Sequence of chain 1.B:
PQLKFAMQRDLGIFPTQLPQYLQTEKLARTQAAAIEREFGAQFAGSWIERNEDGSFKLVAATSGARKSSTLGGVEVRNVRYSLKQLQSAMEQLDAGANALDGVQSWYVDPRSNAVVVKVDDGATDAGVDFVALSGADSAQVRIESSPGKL

Sequence of chain 1.A:
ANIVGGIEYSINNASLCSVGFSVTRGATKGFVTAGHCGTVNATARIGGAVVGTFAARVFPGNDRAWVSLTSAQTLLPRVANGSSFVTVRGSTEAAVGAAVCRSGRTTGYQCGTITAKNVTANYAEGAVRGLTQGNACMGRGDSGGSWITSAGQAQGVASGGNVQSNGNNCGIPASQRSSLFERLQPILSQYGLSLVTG

Binding-site contacts:
Ligand atom C3 contacts residue VAL163 of chain 1.A at 3.7 Å (hydrophobic).
Ligand atom S contacts residue HIS36 of chain 1.A at 4.2 Å.
Ligand atom C2 contacts residue MET138 of chain 1.A at 3.3 Å (hydrophobic).
Ligand atom S contacts residue ASP142 of chain 1.A at 4.3 Å.
Ligand atom C8 contacts residue LYS162 of chain 1.B at 3.6 Å.
Ligand atom C8 contacts residue LEU163 of chain 1.B at 3.8 Å (hydrophobic).
Ligand atom C3 contacts residue MET138 of chain 1.A at 4.2 Å (hydrophobic).
Ligand atom C8 contacts residue VAL163 of chain 1.A at 3.6 Å (hydrophobic).
Ligand atom O2S contacts residue MET138 of chain 1.A at 3.2 Å.
Ligand atom O1S contacts residue ALA158 of chain 1.A at 3.6 Å (h-bond).
Ligand atom S contacts residue SER159 of chain 1.A at 4.2 Å.
Ligand atom C2 contacts residue ARG140 of chain 1.A at 3.9 Å.
Ligand atom O2S contacts residue ASP142 of chain 1.A at 3.4 Å.
Ligand atom C2 contacts residue GLY139 of chain 1.A at 4.0 Å.
Ligand atom N8 contacts residue LYS162 of chain 1.B at 2.8 Å (salt-bridge).
Ligand atom N8 contacts residue GLY161 of chain 1.A at 4.0 Å.
Ligand atom C6 contacts residue GLY160 of chain 1.A at 3.6 Å.
Ligand atom N8 contacts residue LEU163 of chain 1.B at 3.1 Å (h-bond).
Ligand atom C8 contacts residue GLY161 of chain 1.A at 3.4 Å.
Ligand atom C1 contacts residue SER143 of chain 1.A at 2.8 Å.
Ligand atom S contacts residue SER143 of chain 1.A at 1.5 Å (h-bond).
Ligand atom C7 contacts residue VAL163 of chain 1.A at 3.7 Å (hydrophobic).
Ligand atom C6 contacts residue SER159 of chain 1.A at 3.8 Å.
Ligand atom O2S contacts residue SER143 of chain 1.A at 2.4 Å (h-bond).
Ligand atom C6 contacts residue HIS36 of chain 1.A at 4.2 Å.
Ligand atom S contacts residue MET138 of chain 1.A at 3.9 Å.
Ligand atom C6 contacts residue SER143 of chain 1.A at 3.4 Å.
Ligand atom O1S contacts residue SER143 of chain 1.A at 2.4 Å (h-bond).
Ligand atom O2S contacts residue GLY139 of chain 1.A at 3.6 Å.
Ligand atom N8 contacts residue VAL163 of chain 1.A at 3.6 Å.
Ligand atom O1S contacts residue HIS36 of chain 1.A at 3.5 Å.
Ligand atom C2 contacts residue SER143 of chain 1.A at 3.7 Å.
Ligand atom C3 contacts residue ARG140 of chain 1.A at 3.6 Å.
Ligand atom C1 contacts residue MET138 of chain 1.A at 3.5 Å (hydrophobic).
Ligand atom O1S contacts residue MET138 of chain 1.A at 4.1 Å.
Ligand atom O1S contacts residue GLY160 of chain 1.A at 3.3 Å (h-bond).
Ligand atom C1 contacts residue GLY160 of chain 1.A at 3.7 Å.
Ligand atom O1S contacts residue SER159 of chain 1.A at 3.0 Å.
Ligand atom C4 contacts residue ARG140 of chain 1.A at 4.0 Å.
Ligand atom C7 contacts residue ARG140 of chain 1.A at 4.0 Å.

This small molecule binds to this protein.
Small molecule (SMILES): NCCc1ccc(S(=O)(=O)F)cc1